Sequence of chain 1.A:
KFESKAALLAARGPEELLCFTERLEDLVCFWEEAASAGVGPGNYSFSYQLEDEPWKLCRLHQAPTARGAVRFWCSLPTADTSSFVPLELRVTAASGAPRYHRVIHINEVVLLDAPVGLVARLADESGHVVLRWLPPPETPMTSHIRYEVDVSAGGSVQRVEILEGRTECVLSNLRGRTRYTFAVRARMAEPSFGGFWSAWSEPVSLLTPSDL

Sequence of chain 1.B:
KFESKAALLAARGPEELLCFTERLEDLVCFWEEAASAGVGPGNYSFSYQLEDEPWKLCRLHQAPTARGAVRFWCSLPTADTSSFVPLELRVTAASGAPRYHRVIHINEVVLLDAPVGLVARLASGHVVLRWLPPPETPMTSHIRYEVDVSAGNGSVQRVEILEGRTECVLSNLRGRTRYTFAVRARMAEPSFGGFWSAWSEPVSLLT

Sequence of chain 1.D:
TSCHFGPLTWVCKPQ

The protein below binds the small molecule below.
Small molecule (SMILES): CC(C)C[C@@H]1NC(=O)[C@@H]2CCCN2C(=O)CNC(=O)[C@H](Cc2ccccc2)NC(=O)[C@H](CC2=NC=NC2)NC(=O)[C@@H](NC(=O)[C@H](CO)NC(=O)[C@H](Cc2cc(Br)c(O)c(Br)c2)NC(=O)[C@@H](N)[C@@H](C)O)CSSC[C@@H](C(=O)N[C@@H](CCCCN)C(=O)N2CCC[C@H]2C(=O)N[C@H](C=O)CCC(N)=O)NC(=O)[C@H](C(C)C)NC(=O)[C@H](CC2=CN=C3C=CC=CC23)NC(=O)[C@H]([C@@H](C)O)NC1=O

Binding-site contacts:
Ligand atom BR2 contacts residue SER83 of chain 1.B at 3.5 Å.
Ligand atom CG2 contacts residue PRO194 of chain 1.B at 3.6 Å (hydrophobic).
Ligand atom O contacts residue THR3 of chain 1.D at 3.4 Å.
Ligand atom CD contacts residue GLN18 of chain 1.D at 3.3 Å.
Ligand atom NE2 contacts residue GLN18 of chain 1.D at 2.6 Å (h-bond).
Ligand atom O contacts residue DBY4 of chain 1.D at 3.3 Å (h-bond).
Ligand atom C contacts residue DBY4 of chain 1.D at 3.5 Å.
Ligand atom N contacts residue CYS6 of chain 1.D at 3.4 Å (h-bond).
Ligand atom CB contacts residue SER143 of chain 1.A at 3.6 Å.
Ligand atom O contacts residue THR142 of chain 1.A at 3.0 Å (h-bond).
Ligand atom O contacts residue SER143 of chain 1.A at 2.6 Å (h-bond).
Ligand atom CD contacts residue VAL85 of chain 1.B at 3.4 Å (hydrophobic).
Ligand atom SG contacts residue CYS6 of chain 1.D at 3.0 Å.
Ligand atom BR1 contacts residue PHE8 of chain 1.D at 3.4 Å.
Ligand atom O contacts residue SER5 of chain 1.D at 3.4 Å.
Ligand atom CG2 contacts residue SER195 of chain 1.B at 3.7 Å.
Ligand atom CA contacts residue DBY4 of chain 1.D at 3.3 Å.
Ligand atom O contacts residue CYS6 of chain 1.D at 3.0 Å (h-bond).
Ligand atom CE2 contacts residue LEU24 of chain 1.A at 3.4 Å (hydrophobic).
Ligand atom CB contacts residue CYS6 of chain 1.D at 3.3 Å (hydrophobic).
Ligand atom CD1 contacts residue SER143 of chain 1.A at 3.6 Å.
Ligand atom N contacts residue DBY4 of chain 1.D at 3.0 Å (h-bond).
Ligand atom O contacts residue DBY4 of chain 1.D at 2.9 Å (h-bond).
Ligand atom OG1 contacts residue HIS144 of chain 1.A at 3.0 Å.
Ligand atom CD1 contacts residue TRP13 of chain 1.D at 3.5 Å (hydrophobic).
Ligand atom CE1 contacts residue PHE196 of chain 1.A at 3.7 Å (hydrophobic).
Ligand atom C contacts residue SER143 of chain 1.A at 3.4 Å.
Ligand atom O contacts residue PRO140 of chain 1.A at 3.7 Å.
Ligand atom O contacts residue MET141 of chain 1.A at 3.3 Å.
Ligand atom N contacts residue CYS6 of chain 1.D at 3.2 Å (h-bond).
Ligand atom CE2 contacts residue SER83 of chain 1.A at 3.5 Å.
Ligand atom O contacts residue PHE84 of chain 1.B at 3.5 Å.
Ligand atom O contacts residue MET141 of chain 1.A at 2.9 Å (h-bond).
Ligand atom O contacts residue THR142 of chain 1.A at 3.3 Å (h-bond).
Ligand atom O contacts residue MET141 of chain 1.A at 3.0 Å (h-bond).
Ligand atom OH contacts residue SER83 of chain 1.B at 3.2 Å (h-bond).
Ligand atom CD1 contacts residue THR142 of chain 1.A at 3.2 Å.
Ligand atom O contacts residue PRO140 of chain 1.A at 3.4 Å.
Ligand atom CD1 contacts residue MET141 of chain 1.A at 3.6 Å (hydrophobic).
Ligand atom CB contacts residue GLN18 of chain 1.D at 3.5 Å.